The small molecule below binds the protein below.
Small molecule (SMILES): CC(=O)N[C@H]1[C@H](O[C@H]2[C@H](O)[C@@H](NC(C)=O)CO[C@@H]2CO[C@@H]2O[C@@H](C)[C@@H](O)[C@@H](O)[C@@H]2O)O[C@H](CO)[C@@H](O[C@@H]2O[C@H](CO)[C@@H](O)[C@H](O)[C@@H]2O)[C@@H]1O

Sequence of chain 1.E:
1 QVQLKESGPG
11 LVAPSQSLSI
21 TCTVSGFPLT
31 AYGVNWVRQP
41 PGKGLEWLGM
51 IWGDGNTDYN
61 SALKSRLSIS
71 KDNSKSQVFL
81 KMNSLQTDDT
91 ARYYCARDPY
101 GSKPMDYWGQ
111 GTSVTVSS

Sequence of chain 1.C:
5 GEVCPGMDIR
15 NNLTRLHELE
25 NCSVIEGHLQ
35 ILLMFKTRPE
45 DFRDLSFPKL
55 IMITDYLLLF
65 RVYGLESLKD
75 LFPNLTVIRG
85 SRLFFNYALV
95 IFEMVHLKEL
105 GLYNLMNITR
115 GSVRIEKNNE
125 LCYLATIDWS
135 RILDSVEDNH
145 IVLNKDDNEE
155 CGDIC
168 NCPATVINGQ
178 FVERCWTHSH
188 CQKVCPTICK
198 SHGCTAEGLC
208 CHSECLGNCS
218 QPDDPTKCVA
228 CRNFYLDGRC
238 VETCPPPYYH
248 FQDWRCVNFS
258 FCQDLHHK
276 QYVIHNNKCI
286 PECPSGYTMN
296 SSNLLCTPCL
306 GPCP

Binding-site contacts:
Ligand atom C4 contacts residue ASN255 of chain 1.C at 4.2 Å.
Ligand atom O7 contacts residue ASN255 of chain 1.C at 3.9 Å.
Ligand atom C6 contacts residue CYS253 of chain 1.C at 3.8 Å (hydrophobic).
Ligand atom O5 contacts residue ASN255 of chain 1.C at 2.4 Å (h-bond).
Ligand atom C8 contacts residue ASN56 of chain 1.E at 3.6 Å.
Ligand atom C7 contacts residue ASN56 of chain 1.E at 3.5 Å.
Ligand atom O7 contacts residue ASN56 of chain 1.E at 2.6 Å (h-bond).
Ligand atom N2 contacts residue ASN255 of chain 1.C at 2.8 Å (h-bond).
Ligand atom C2 contacts residue ASN255 of chain 1.C at 2.4 Å.
Ligand atom C3 contacts residue ASN255 of chain 1.C at 3.8 Å.
Ligand atom N2 contacts residue SER257 of chain 1.C at 4.4 Å.
Ligand atom O7 contacts residue ASP54 of chain 1.E at 4.0 Å.
Ligand atom C6 contacts residue VAL254 of chain 1.C at 4.4 Å (hydrophobic).
Ligand atom C1 contacts residue SER257 of chain 1.C at 3.8 Å.
Ligand atom C7 contacts residue ASN255 of chain 1.C at 3.6 Å.
Ligand atom C1 contacts residue ASN255 of chain 1.C at 1.4 Å.
Ligand atom C5 contacts residue ASN255 of chain 1.C at 3.7 Å.